Sequence of chain 1.A:
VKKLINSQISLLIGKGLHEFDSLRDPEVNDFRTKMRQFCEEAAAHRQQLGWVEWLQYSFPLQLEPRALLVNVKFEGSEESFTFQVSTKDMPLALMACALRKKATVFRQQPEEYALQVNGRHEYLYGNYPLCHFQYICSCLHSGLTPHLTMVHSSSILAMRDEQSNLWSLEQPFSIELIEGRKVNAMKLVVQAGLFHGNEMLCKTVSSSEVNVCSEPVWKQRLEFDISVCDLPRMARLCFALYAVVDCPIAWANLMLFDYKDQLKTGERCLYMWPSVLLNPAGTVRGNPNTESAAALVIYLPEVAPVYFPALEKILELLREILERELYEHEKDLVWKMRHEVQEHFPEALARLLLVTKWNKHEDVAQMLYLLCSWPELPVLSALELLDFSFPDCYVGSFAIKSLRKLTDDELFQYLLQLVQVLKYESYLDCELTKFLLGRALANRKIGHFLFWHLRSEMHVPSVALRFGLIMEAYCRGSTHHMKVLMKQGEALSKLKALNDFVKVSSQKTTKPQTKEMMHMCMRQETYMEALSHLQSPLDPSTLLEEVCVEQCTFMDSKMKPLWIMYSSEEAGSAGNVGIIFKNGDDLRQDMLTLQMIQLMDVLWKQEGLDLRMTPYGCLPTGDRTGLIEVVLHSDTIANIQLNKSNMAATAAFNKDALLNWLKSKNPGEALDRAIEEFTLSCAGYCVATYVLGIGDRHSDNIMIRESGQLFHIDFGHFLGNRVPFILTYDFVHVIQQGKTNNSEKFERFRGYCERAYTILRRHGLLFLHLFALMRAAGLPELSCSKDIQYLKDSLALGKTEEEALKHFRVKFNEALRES

The small molecule below binds the protein below.
Small molecule (SMILES): Cc1c(F)cncc1-n1c([C@H](C)Nc2nc(N)nc(N)c2C#N)nc2cccc(Cl)c2c1=O

Binding-site contacts:
Ligand atom F33 contacts residue THR728 of chain 1.A at 3.4 Å.
Ligand atom N07 contacts residue GLU721 of chain 1.A at 2.9 Å (salt-bridge).
Ligand atom C10 contacts residue ILE805 of chain 1.A at 3.8 Å (hydrophobic).
Ligand atom C02 contacts residue ILE672 of chain 1.A at 3.7 Å (hydrophobic).
Ligand atom N08 contacts residue MET795 of chain 1.A at 3.8 Å.
Ligand atom C21 contacts residue PRO653 of chain 1.A at 3.2 Å (hydrophobic).
Ligand atom C32 contacts residue MET647 of chain 1.A at 3.8 Å (hydrophobic).
Ligand atom C30 contacts residue THR728 of chain 1.A at 3.8 Å.
Ligand atom C17 contacts residue TRP655 of chain 1.A at 3.4 Å (hydrophobic).
Ligand atom N07 contacts residue VAL723 of chain 1.A at 3.6 Å.
Ligand atom N11 contacts residue ILE805 of chain 1.A at 3.7 Å.
Ligand atom CL2 contacts residue MET647 of chain 1.A at 3.7 Å.
Ligand atom C01 contacts residue ILE672 of chain 1.A at 3.8 Å (hydrophobic).
Ligand atom N09 contacts residue ILE805 of chain 1.A at 3.7 Å.
Ligand atom C21 contacts residue TRP655 of chain 1.A at 3.6 Å (hydrophobic).
Ligand atom N08 contacts residue TRP655 of chain 1.A at 3.6 Å.
Ligand atom N07 contacts residue TYR708 of chain 1.A at 3.5 Å.
Ligand atom CL2 contacts residue THR645 of chain 1.A at 3.6 Å.
Ligand atom N11 contacts residue ILE720 of chain 1.A at 3.7 Å.
Ligand atom C01 contacts residue MET795 of chain 1.A at 3.5 Å (hydrophobic).
Ligand atom N08 contacts residue SER726 of chain 1.A at 3.5 Å (h-bond).
Ligand atom C16 contacts residue TRP655 of chain 1.A at 3.7 Å (hydrophobic).
Ligand atom N07 contacts residue ILE720 of chain 1.A at 3.6 Å.
Ligand atom N06 contacts residue MET795 of chain 1.A at 3.4 Å (h-bond).
Ligand atom C03 contacts residue GLU721 of chain 1.A at 3.7 Å.
Ligand atom CL2 contacts residue PHE646 of chain 1.A at 3.5 Å.
Ligand atom C05 contacts residue MET795 of chain 1.A at 3.8 Å (hydrophobic).
Ligand atom CL2 contacts residue TRP655 of chain 1.A at 3.7 Å.
Ligand atom C20 contacts residue TRP655 of chain 1.A at 3.5 Å (hydrophobic).
Ligand atom C21 contacts residue MET647 of chain 1.A at 3.6 Å (hydrophobic).
Ligand atom N08 contacts residue VAL723 of chain 1.A at 3.0 Å (h-bond).
Ligand atom N04 contacts residue VAL723 of chain 1.A at 3.0 Å (h-bond).
Ligand atom C22 contacts residue LEU654 of chain 1.A at 3.8 Å (hydrophobic).
Ligand atom C22 contacts residue PRO653 of chain 1.A at 3.3 Å (hydrophobic).
Ligand atom C29 contacts residue ASP727 of chain 1.A at 3.1 Å.
Ligand atom C22 contacts residue ILE672 of chain 1.A at 3.7 Å (hydrophobic).
Ligand atom C05 contacts residue VAL723 of chain 1.A at 3.8 Å (hydrophobic).
Ligand atom F33 contacts residue ASP727 of chain 1.A at 3.6 Å.
Ligand atom C23 contacts residue ILE672 of chain 1.A at 3.6 Å (hydrophobic).
Ligand atom C13 contacts residue ILE805 of chain 1.A at 3.5 Å (hydrophobic).